Sequence of chain 1.A:
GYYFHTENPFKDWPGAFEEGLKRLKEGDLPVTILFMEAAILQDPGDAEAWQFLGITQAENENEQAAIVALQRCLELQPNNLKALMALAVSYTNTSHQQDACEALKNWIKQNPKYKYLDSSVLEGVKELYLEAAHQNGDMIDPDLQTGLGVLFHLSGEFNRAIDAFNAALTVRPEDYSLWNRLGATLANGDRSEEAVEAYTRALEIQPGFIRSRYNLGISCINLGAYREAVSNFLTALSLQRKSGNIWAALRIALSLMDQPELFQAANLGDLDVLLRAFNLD

Binding-site contacts:
Ligand atom CG contacts residue GLU113 of chain 1.A at 3.8 Å.
Ligand atom CB contacts residue ASN259 of chain 1.A at 3.2 Å.
Ligand atom CD1 contacts residue ALA255 of chain 1.A at 3.2 Å (hydrophobic).
Ligand atom CD2 contacts residue HIS224 of chain 1.A at 3.8 Å.
Ligand atom CA contacts residue ASN145 of chain 1.A at 3.7 Å.
Ligand atom CB contacts residue TYR270 of chain 1.A at 3.6 Å (hydrophobic).
Ligand atom CB contacts residue ASN286 of chain 1.A at 3.8 Å.
Ligand atom C contacts residue VAL141 of chain 1.A at 3.8 Å (hydrophobic).
Ligand atom CD1 contacts residue HIS224 of chain 1.A at 3.8 Å.
Ligand atom O contacts residue ASN286 of chain 1.A at 2.5 Å (h-bond).
Ligand atom ND2 contacts residue TYR285 of chain 1.A at 3.5 Å.
Ligand atom N contacts residue ASN259 of chain 1.A at 3.1 Å (h-bond).
Ligand atom O contacts residue ASN259 of chain 1.A at 2.8 Å (h-bond).
Ligand atom CB contacts residue ALA255 of chain 1.A at 3.6 Å (hydrophobic).
Ligand atom OG contacts residue ALA258 of chain 1.A at 3.7 Å.
Ligand atom O contacts residue ARG282 of chain 1.A at 3.3 Å (salt-bridge).
Ligand atom CA contacts residue ASN259 of chain 1.A at 3.3 Å.
Ligand atom N contacts residue ASN286 of chain 1.A at 2.6 Å (h-bond).
Ligand atom OXT contacts residue ARG252 of chain 1.A at 3.0 Å (salt-bridge).
Ligand atom O contacts residue ASN145 of chain 1.A at 3.3 Å (h-bond).
Ligand atom CB contacts residue ARG282 of chain 1.A at 3.3 Å.
Ligand atom CB contacts residue ASN286 of chain 1.A at 3.5 Å.
Ligand atom C contacts residue ASN286 of chain 1.A at 3.4 Å.
Ligand atom CA contacts residue ASN286 of chain 1.A at 3.5 Å.
Ligand atom CB contacts residue ASN145 of chain 1.A at 3.6 Å.
Ligand atom C contacts residue ASN286 of chain 1.A at 3.5 Å.
Ligand atom CA contacts residue ASN145 of chain 1.A at 3.1 Å.
Ligand atom ND2 contacts residue GLU113 of chain 1.A at 3.0 Å (salt-bridge).
Ligand atom O contacts residue ALA255 of chain 1.A at 3.4 Å.
Ligand atom OG contacts residue TYR270 of chain 1.A at 3.4 Å (h-bond).
Ligand atom CB contacts residue ILE289 of chain 1.A at 3.6 Å (hydrophobic).
Ligand atom OD1 contacts residue ASN145 of chain 1.A at 3.4 Å (h-bond).
Ligand atom O contacts residue VAL141 of chain 1.A at 2.9 Å.
Ligand atom CA contacts residue ASN286 of chain 1.A at 3.4 Å.
Ligand atom C contacts residue ASN145 of chain 1.A at 3.3 Å.
Ligand atom C contacts residue ASN259 of chain 1.A at 3.3 Å.
Ligand atom O contacts residue ARG282 of chain 1.A at 3.7 Å.
Ligand atom N contacts residue ASN145 of chain 1.A at 2.6 Å (h-bond).
Ligand atom OXT contacts residue ASN251 of chain 1.A at 3.7 Å.
Ligand atom O contacts residue ASN251 of chain 1.A at 3.0 Å (h-bond).

A protein and the small-molecule ligand that binds it are described below.
Small molecule (SMILES): CC(C)C[C@H](NC(=O)[C@H](CC(N)=O)NC(=O)[C@H](CO)NC(=O)[C@H](CO)NC(=O)[C@H](CC(C)C)NC(=O)[C@@H](N)CCCN=C(N)N)C(=O)O